This small molecule binds to this protein.
Small molecule (SMILES): CC(=O)N[C@@H]1[C@@H](O)[C@H](O)[C@@H](CO)O[C@H]1O

Binding-site contacts:
Ligand atom C4 contacts residue ASN99 of chain 1.A at 4.2 Å.
Ligand atom C7 contacts residue ILE180 of chain 1.A at 4.4 Å (hydrophobic).
Ligand atom O7 contacts residue ASN134 of chain 1.A at 3.1 Å (h-bond).
Ligand atom C8 contacts residue ILE180 of chain 1.A at 3.4 Å (hydrophobic).
Ligand atom C7 contacts residue PHE97 of chain 1.A at 4.3 Å (hydrophobic).
Ligand atom C8 contacts residue LEU98 of chain 1.A at 4.3 Å (hydrophobic).
Ligand atom C2 contacts residue ASN134 of chain 1.A at 4.5 Å.
Ligand atom C3 contacts residue ASN99 of chain 1.A at 3.9 Å.
Ligand atom C5 contacts residue ASN99 of chain 1.A at 3.7 Å.
Ligand atom C2 contacts residue ASN99 of chain 1.A at 2.5 Å.
Ligand atom O7 contacts residue TYR141 of chain 1.A at 4.0 Å.
Ligand atom C7 contacts residue TYR141 of chain 1.A at 4.5 Å (hydrophobic).
Ligand atom C8 contacts residue PHE97 of chain 1.A at 3.5 Å (hydrophobic).
Ligand atom O7 contacts residue ASN99 of chain 1.A at 4.2 Å.
Ligand atom O3 contacts residue ARG179 of chain 1.A at 3.5 Å.
Ligand atom N2 contacts residue ARG179 of chain 1.A at 4.3 Å.
Ligand atom C7 contacts residue ARG179 of chain 1.A at 3.6 Å.
Ligand atom N2 contacts residue ASN99 of chain 1.A at 3.0 Å (h-bond).
Ligand atom C7 contacts residue ASN134 of chain 1.A at 4.3 Å.
Ligand atom O7 contacts residue ILE180 of chain 1.A at 4.4 Å.
Ligand atom C1 contacts residue ASN99 of chain 1.A at 1.5 Å.
Ligand atom N2 contacts residue ASP95 of chain 1.A at 4.5 Å.
Ligand atom O7 contacts residue ARG179 of chain 1.A at 3.6 Å.
Ligand atom C8 contacts residue ARG179 of chain 1.A at 3.4 Å.
Ligand atom N2 contacts residue PHE97 of chain 1.A at 4.1 Å.
Ligand atom C7 contacts residue ASN99 of chain 1.A at 3.8 Å.
Ligand atom C8 contacts residue TYR141 of chain 1.A at 4.5 Å (hydrophobic).
Ligand atom O5 contacts residue ASN99 of chain 1.A at 2.4 Å (h-bond).

Sequence of chain 1.A:
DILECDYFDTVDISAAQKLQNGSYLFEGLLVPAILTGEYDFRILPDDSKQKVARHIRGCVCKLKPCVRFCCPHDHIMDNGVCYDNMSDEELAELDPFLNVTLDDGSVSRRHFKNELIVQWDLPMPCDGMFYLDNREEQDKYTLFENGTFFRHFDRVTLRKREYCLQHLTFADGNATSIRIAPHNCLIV